This protein binds this small molecule.
Small molecule (SMILES): CC(C)[C@H](NC(=O)[C@@H](NC(=O)[C@H](C)NC(=O)[C@@H]1CCCN1C(=O)[C@@H](N)Cc1ccccc1)[C@@H](C)OP(=O)(O)O)C(=O)O

Sequence of chain 2.A:
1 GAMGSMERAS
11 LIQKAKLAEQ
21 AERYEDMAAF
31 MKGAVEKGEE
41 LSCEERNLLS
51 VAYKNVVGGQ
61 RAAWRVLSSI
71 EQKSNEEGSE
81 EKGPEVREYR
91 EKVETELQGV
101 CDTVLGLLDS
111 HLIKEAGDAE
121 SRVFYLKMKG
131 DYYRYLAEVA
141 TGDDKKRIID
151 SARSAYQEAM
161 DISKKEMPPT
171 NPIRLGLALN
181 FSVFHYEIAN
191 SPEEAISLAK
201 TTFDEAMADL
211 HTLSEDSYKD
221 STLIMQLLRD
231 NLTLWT

Binding-site contacts:
Ligand atom CB contacts residue ASN231 of chain 2.A at 3.6 Å.
Ligand atom CB contacts residue ASN180 of chain 2.A at 3.2 Å.
Ligand atom CG2 contacts residue GLY176 of chain 2.A at 3.5 Å.
Ligand atom CG1 contacts residue LEU179 of chain 2.A at 3.8 Å (hydrophobic).
Ligand atom CG2 contacts residue ARG134 of chain 2.A at 3.9 Å.
Ligand atom OXT contacts residue LYS54 of chain 2.A at 3.7 Å.
Ligand atom O contacts residue LEU179 of chain 2.A at 3.5 Å.
Ligand atom N contacts residue ASN231 of chain 2.A at 2.9 Å (h-bond).
Ligand atom CA contacts residue ASN231 of chain 2.A at 3.7 Å.
Ligand atom O contacts residue LYS127 of chain 2.A at 2.8 Å (salt-bridge).
Ligand atom P contacts residue ARG134 of chain 2.A at 3.8 Å.
Ligand atom CB contacts residue ASN231 of chain 2.A at 3.5 Å.
Ligand atom CB contacts residue ARG65 of chain 2.A at 3.7 Å.
Ligand atom N contacts residue ASN180 of chain 2.A at 3.0 Å (h-bond).
Ligand atom O contacts residue ASN231 of chain 2.A at 3.0 Å (h-bond).
Ligand atom O3P contacts residue TYR135 of chain 2.A at 2.6 Å (h-bond).
Ligand atom C contacts residue ASN231 of chain 2.A at 3.7 Å.
Ligand atom CB contacts residue TRP235 of chain 2.A at 3.9 Å (hydrophobic).
Ligand atom CG2 contacts residue ASN180 of chain 2.A at 3.7 Å.
Ligand atom O2P contacts residue ARG61 of chain 2.A at 3.0 Å (salt-bridge).
Ligand atom OXT contacts residue NJI1 of chain 2.F at 3.5 Å.
Ligand atom O2P contacts residue ARG134 of chain 2.A at 2.8 Å (salt-bridge).
Ligand atom CG2 contacts residue VAL183 of chain 2.A at 3.7 Å (hydrophobic).
Ligand atom CA contacts residue LEU179 of chain 2.A at 3.8 Å (hydrophobic).
Ligand atom O1P contacts residue ARG61 of chain 2.A at 2.9 Å (salt-bridge).
Ligand atom CG1 contacts residue NJI1 of chain 2.F at 3.8 Å.
Ligand atom CG1 contacts residue LEU227 of chain 2.A at 3.5 Å (hydrophobic).
Ligand atom CG contacts residue VAL183 of chain 2.A at 3.8 Å (hydrophobic).
Ligand atom C contacts residue ASN180 of chain 2.A at 3.6 Å.
Ligand atom O3P contacts residue ARG134 of chain 2.A at 2.8 Å (salt-bridge).
Ligand atom O1P contacts residue LYS54 of chain 2.A at 3.2 Å (salt-bridge).
Ligand atom O contacts residue ASN180 of chain 2.A at 2.9 Å (h-bond).
Ligand atom CA contacts residue ASN231 of chain 2.A at 3.5 Å.
Ligand atom P contacts residue TYR135 of chain 2.A at 3.8 Å.
Ligand atom O contacts residue VAL183 of chain 2.A at 3.5 Å.
Ligand atom O contacts residue LYS54 of chain 2.A at 3.5 Å (salt-bridge).
Ligand atom CG2 contacts residue NJI1 of chain 2.F at 3.8 Å.
Ligand atom C contacts residue LYS127 of chain 2.A at 3.7 Å.
Ligand atom P contacts residue ARG61 of chain 2.A at 3.6 Å.
Ligand atom CA contacts residue ASN180 of chain 2.A at 3.2 Å.